The small molecule below binds the protein below.
Small molecule (SMILES): Cc1cc(C)nc(Sc2c(F)c(F)c(S(N)(=O)=O)c(F)c2F)n1

Sequence of chain 1.D:
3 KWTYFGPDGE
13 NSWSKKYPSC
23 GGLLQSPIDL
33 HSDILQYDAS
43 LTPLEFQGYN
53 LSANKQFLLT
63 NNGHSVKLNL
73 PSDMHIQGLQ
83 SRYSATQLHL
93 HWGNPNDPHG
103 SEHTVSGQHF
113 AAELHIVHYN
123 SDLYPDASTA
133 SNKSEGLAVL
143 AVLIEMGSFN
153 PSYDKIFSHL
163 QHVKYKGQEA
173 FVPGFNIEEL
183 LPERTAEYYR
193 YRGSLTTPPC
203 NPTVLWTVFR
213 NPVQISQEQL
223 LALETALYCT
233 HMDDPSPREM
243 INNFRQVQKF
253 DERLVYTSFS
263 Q

Binding-site contacts:
Ligand atom C19 contacts residue SER133 of chain 1.D at 3.7 Å.
Ligand atom C6 contacts residue LEU197 of chain 1.D at 3.6 Å (hydrophobic).
Ligand atom F10 contacts residue LEU197 of chain 1.D at 3.5 Å.
Ligand atom F12 contacts residue EDO1 of chain 1.Z at 3.2 Å.
Ligand atom N23 contacts residue HIS91 of chain 1.D at 3.3 Å (h-bond).
Ligand atom C6 contacts residue THR199 of chain 1.D at 3.5 Å.
Ligand atom F12 contacts residue GLN89 of chain 1.D at 3.2 Å.
Ligand atom O9 contacts residue HIS117 of chain 1.D at 3.7 Å.
Ligand atom F11 contacts residue THR198 of chain 1.D at 2.9 Å.
Ligand atom O8 contacts residue TRP208 of chain 1.D at 3.8 Å.
Ligand atom C5 contacts residue LEU197 of chain 1.D at 3.7 Å (hydrophobic).
Ligand atom F11 contacts residue LEU197 of chain 1.D at 3.3 Å.
Ligand atom F10 contacts residue PRO200 of chain 1.D at 3.0 Å.
Ligand atom O9 contacts residue ZN1 of chain 1.V at 3.0 Å.
Ligand atom F12 contacts residue EDO1 of chain 1.Y at 3.6 Å.
Ligand atom N23 contacts residue HIS93 of chain 1.D at 3.4 Å (h-bond).
Ligand atom C1 contacts residue THR199 of chain 1.D at 3.2 Å.
Ligand atom O9 contacts residue HIS91 of chain 1.D at 3.1 Å.
Ligand atom F10 contacts residue PRO201 of chain 1.D at 3.8 Å.
Ligand atom F10 contacts residue THR199 of chain 1.D at 2.7 Å.
Ligand atom F13 contacts residue EDO1 of chain 1.Y at 3.7 Å.
Ligand atom C4 contacts residue EDO1 of chain 1.Y at 3.5 Å.
Ligand atom C1 contacts residue LEU197 of chain 1.D at 3.7 Å (hydrophobic).
Ligand atom O8 contacts residue THR198 of chain 1.D at 3.1 Å (h-bond).
Ligand atom S14 contacts residue EDO1 of chain 1.Z at 3.6 Å.
Ligand atom C3 contacts residue EDO1 of chain 1.Z at 3.8 Å.
Ligand atom O9 contacts residue VAL119 of chain 1.D at 3.8 Å.
Ligand atom C21 contacts residue LEU139 of chain 1.D at 3.7 Å (hydrophobic).
Ligand atom N23 contacts residue ZN1 of chain 1.V at 2.0 Å.
Ligand atom F13 contacts residue GLN89 of chain 1.D at 3.5 Å.
Ligand atom F13 contacts residue VAL119 of chain 1.D at 3.1 Å.
Ligand atom S7 contacts residue ZN1 of chain 1.V at 3.1 Å.
Ligand atom N23 contacts residue THR198 of chain 1.D at 2.9 Å (h-bond).
Ligand atom C18 contacts residue SER133 of chain 1.D at 3.7 Å.
Ligand atom C3 contacts residue EDO1 of chain 1.Y at 3.7 Å.
Ligand atom N23 contacts residue HIS117 of chain 1.D at 3.5 Å (h-bond).
Ligand atom F11 contacts residue THR199 of chain 1.D at 2.8 Å.
Ligand atom O8 contacts residue LEU197 of chain 1.D at 3.3 Å.
Ligand atom F13 contacts residue HIS91 of chain 1.D at 3.1 Å.
Ligand atom C5 contacts residue EDO1 of chain 1.Y at 3.7 Å.